This small molecule binds to this protein.
Small molecule (SMILES): CC(=O)N[C@@H]1[C@@H](O)[C@H](O)[C@@H](CO)O[C@H]1O

Sequence of chain 1.B:
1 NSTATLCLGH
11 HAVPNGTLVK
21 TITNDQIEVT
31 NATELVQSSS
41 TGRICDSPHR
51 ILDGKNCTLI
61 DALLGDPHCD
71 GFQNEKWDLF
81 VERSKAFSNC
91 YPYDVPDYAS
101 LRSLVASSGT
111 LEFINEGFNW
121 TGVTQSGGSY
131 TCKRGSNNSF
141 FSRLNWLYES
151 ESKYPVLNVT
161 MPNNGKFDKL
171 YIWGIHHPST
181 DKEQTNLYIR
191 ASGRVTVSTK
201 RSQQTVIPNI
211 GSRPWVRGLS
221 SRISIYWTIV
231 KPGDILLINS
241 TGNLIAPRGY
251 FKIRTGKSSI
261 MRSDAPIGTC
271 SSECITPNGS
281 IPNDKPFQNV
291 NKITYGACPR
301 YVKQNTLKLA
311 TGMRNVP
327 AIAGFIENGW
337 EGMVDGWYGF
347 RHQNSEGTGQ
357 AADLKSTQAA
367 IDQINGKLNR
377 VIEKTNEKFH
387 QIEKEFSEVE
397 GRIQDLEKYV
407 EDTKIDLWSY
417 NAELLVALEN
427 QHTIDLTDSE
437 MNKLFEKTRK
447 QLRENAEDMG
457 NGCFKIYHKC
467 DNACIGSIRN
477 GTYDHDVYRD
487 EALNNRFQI

Binding-site contacts:
Ligand atom C4 contacts residue NAG1 of chain 1.L at 3.9 Å.
Ligand atom C8 contacts residue ASN31 of chain 1.B at 3.8 Å.
Ligand atom C3 contacts residue NAG1 of chain 1.L at 3.2 Å.
Ligand atom N2 contacts residue ASN15 of chain 1.B at 2.9 Å (h-bond).
Ligand atom C7 contacts residue THR17 of chain 1.B at 4.2 Å.
Ligand atom C7 contacts residue ASN31 of chain 1.B at 4.3 Å.
Ligand atom C7 contacts residue ASN15 of chain 1.B at 3.8 Å.
Ligand atom O3 contacts residue NAG1 of chain 1.L at 2.3 Å (h-bond).
Ligand atom C5 contacts residue ASN15 of chain 1.B at 3.7 Å.
Ligand atom C7 contacts residue THR30 of chain 1.B at 4.3 Å.
Ligand atom O4 contacts residue NAG1 of chain 1.L at 3.4 Å (h-bond).
Ligand atom N2 contacts residue THR30 of chain 1.B at 4.4 Å.
Ligand atom C2 contacts residue NAG1 of chain 1.L at 4.5 Å.
Ligand atom C8 contacts residue THR17 of chain 1.B at 3.1 Å.
Ligand atom O7 contacts residue ASN15 of chain 1.B at 4.2 Å.
Ligand atom C8 contacts residue ASN15 of chain 1.B at 3.4 Å.
Ligand atom C4 contacts residue ASN15 of chain 1.B at 4.2 Å.
Ligand atom C1 contacts residue ASN15 of chain 1.B at 1.4 Å.
Ligand atom O5 contacts residue ASN15 of chain 1.B at 2.4 Å (h-bond).
Ligand atom C2 contacts residue ASN15 of chain 1.B at 2.4 Å.
Ligand atom C8 contacts residue THR30 of chain 1.B at 3.2 Å.
Ligand atom C3 contacts residue ASN15 of chain 1.B at 3.8 Å.